A protein and the small-molecule ligand that binds it are described below.
Small molecule (SMILES): CSc1nsc(NC(C)=O)n1

Sequence of chain 1.A:
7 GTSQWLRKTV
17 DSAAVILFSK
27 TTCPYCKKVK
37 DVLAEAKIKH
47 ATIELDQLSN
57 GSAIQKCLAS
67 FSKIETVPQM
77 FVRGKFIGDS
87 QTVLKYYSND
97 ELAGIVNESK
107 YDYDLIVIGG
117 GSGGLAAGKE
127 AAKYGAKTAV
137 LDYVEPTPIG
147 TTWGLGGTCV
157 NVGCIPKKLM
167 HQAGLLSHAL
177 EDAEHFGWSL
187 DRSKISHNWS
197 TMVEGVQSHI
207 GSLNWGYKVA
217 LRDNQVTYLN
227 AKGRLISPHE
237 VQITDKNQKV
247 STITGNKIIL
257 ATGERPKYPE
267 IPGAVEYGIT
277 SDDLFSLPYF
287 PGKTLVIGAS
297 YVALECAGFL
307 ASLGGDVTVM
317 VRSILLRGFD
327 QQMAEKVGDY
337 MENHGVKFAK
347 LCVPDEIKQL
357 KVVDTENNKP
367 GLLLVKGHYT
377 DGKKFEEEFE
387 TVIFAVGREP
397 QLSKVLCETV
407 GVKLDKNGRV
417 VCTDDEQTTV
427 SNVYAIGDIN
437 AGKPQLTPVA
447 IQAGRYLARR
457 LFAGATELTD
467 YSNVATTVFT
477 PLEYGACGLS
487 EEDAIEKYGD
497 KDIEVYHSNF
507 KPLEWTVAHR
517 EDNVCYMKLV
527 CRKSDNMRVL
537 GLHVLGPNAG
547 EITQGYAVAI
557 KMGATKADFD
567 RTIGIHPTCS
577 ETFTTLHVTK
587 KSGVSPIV

Binding-site contacts:
Ligand atom C3 contacts residue VAL392 of chain 1.A at 4.2 Å (hydrophobic).
Ligand atom C1 contacts residue ILE293 of chain 1.A at 4.0 Å (hydrophobic).
Ligand atom O contacts residue VAL349 of chain 1.A at 4.0 Å.
Ligand atom S contacts residue ARG318 of chain 1.A at 4.0 Å.
Ligand atom C3 contacts residue ALA295 of chain 1.A at 4.3 Å (hydrophobic).
Ligand atom N contacts residue MET316 of chain 1.A at 3.3 Å (h-bond).
Ligand atom S contacts residue VAL392 of chain 1.A at 3.7 Å.
Ligand atom C contacts residue PRO350 of chain 1.A at 3.2 Å (hydrophobic).
Ligand atom C2 contacts residue MET316 of chain 1.A at 4.4 Å (hydrophobic).
Ligand atom C contacts residue VAL349 of chain 1.A at 3.9 Å (hydrophobic).
Ligand atom N1 contacts residue GLY294 of chain 1.A at 3.5 Å.
Ligand atom O contacts residue CYS348 of chain 1.A at 2.8 Å (h-bond).
Ligand atom S1 contacts residue ALA295 of chain 1.A at 4.2 Å.
Ligand atom C1 contacts residue VAL349 of chain 1.A at 4.5 Å (hydrophobic).
Ligand atom C1 contacts residue ARG318 of chain 1.A at 3.7 Å.
Ligand atom N contacts residue GLY294 of chain 1.A at 4.0 Å.
Ligand atom C contacts residue ILE293 of chain 1.A at 4.1 Å (hydrophobic).
Ligand atom O contacts residue MET316 of chain 1.A at 3.2 Å (h-bond).
Ligand atom N2 contacts residue VAL392 of chain 1.A at 3.7 Å.
Ligand atom C2 contacts residue ARG318 of chain 1.A at 3.5 Å.
Ligand atom C3 contacts residue GLY294 of chain 1.A at 4.2 Å.
Ligand atom C1 contacts residue MET316 of chain 1.A at 3.6 Å (hydrophobic).
Ligand atom N contacts residue ARG318 of chain 1.A at 3.3 Å (salt-bridge).
Ligand atom N1 contacts residue ARG318 of chain 1.A at 3.9 Å.
Ligand atom N contacts residue ILE293 of chain 1.A at 4.3 Å.
Ligand atom C1 contacts residue PRO350 of chain 1.A at 4.1 Å (hydrophobic).
Ligand atom O contacts residue ILE293 of chain 1.A at 4.2 Å.
Ligand atom O contacts residue ARG318 of chain 1.A at 3.7 Å.
Ligand atom C1 contacts residue CYS348 of chain 1.A at 3.5 Å (hydrophobic).
Ligand atom O contacts residue PRO350 of chain 1.A at 3.9 Å.
Ligand atom O contacts residue VAL317 of chain 1.A at 4.1 Å.
Ligand atom C4 contacts residue VAL392 of chain 1.A at 3.5 Å (hydrophobic).
Ligand atom C contacts residue ARG318 of chain 1.A at 4.1 Å.
Ligand atom N1 contacts residue ALA295 of chain 1.A at 3.6 Å.
Ligand atom N contacts residue VAL317 of chain 1.A at 4.2 Å.
Ligand atom C2 contacts residue VAL392 of chain 1.A at 4.3 Å (hydrophobic).
Ligand atom C2 contacts residue GLY294 of chain 1.A at 3.8 Å.
Ligand atom C1 contacts residue VAL317 of chain 1.A at 4.4 Å (hydrophobic).
Ligand atom N2 contacts residue ARG318 of chain 1.A at 4.3 Å.
Ligand atom C contacts residue CYS348 of chain 1.A at 4.0 Å (hydrophobic).